Binding-site contacts:
Ligand atom O5 contacts residue ASN109 of chain 1.C at 3.5 Å (h-bond).
Ligand atom C7 contacts residue ASN109 of chain 1.C at 3.4 Å.
Ligand atom O7 contacts residue ASN109 of chain 1.C at 3.7 Å.
Ligand atom O3 contacts residue THR108 of chain 1.C at 4.3 Å.
Ligand atom O7 contacts residue THR108 of chain 1.C at 3.3 Å.
Ligand atom N2 contacts residue THR108 of chain 1.C at 3.2 Å (h-bond).
Ligand atom O4 contacts residue ASN109 of chain 1.C at 3.2 Å (h-bond).
Ligand atom C5 contacts residue ASN106 of chain 1.C at 3.7 Å.
Ligand atom C8 contacts residue ALA154 of chain 1.C at 3.7 Å (hydrophobic).
Ligand atom C8 contacts residue THR108 of chain 1.C at 3.3 Å.
Ligand atom C3 contacts residue ASN106 of chain 1.C at 3.8 Å.
Ligand atom N2 contacts residue ASN106 of chain 1.C at 2.8 Å (h-bond).
Ligand atom C8 contacts residue ASN109 of chain 1.C at 3.4 Å.
Ligand atom C2 contacts residue ASN106 of chain 1.C at 2.5 Å.
Ligand atom C4 contacts residue ASN109 of chain 1.C at 3.9 Å.
Ligand atom O6 contacts residue ILE151 of chain 1.C at 3.5 Å.
Ligand atom C7 contacts residue THR108 of chain 1.C at 3.8 Å.
Ligand atom C1 contacts residue ASN109 of chain 1.C at 3.3 Å.
Ligand atom C2 contacts residue ASN109 of chain 1.C at 4.2 Å.
Ligand atom C6 contacts residue ASN109 of chain 1.C at 4.1 Å.
Ligand atom C3 contacts residue THR108 of chain 1.C at 4.1 Å.
Ligand atom C3 contacts residue ASN109 of chain 1.C at 4.0 Å.
Ligand atom O7 contacts residue ALA154 of chain 1.C at 4.3 Å.
Ligand atom N2 contacts residue ASN109 of chain 1.C at 3.8 Å.
Ligand atom C5 contacts residue ASN109 of chain 1.C at 3.3 Å.
Ligand atom C8 contacts residue SER107 of chain 1.C at 4.0 Å.
Ligand atom O6 contacts residue ASN109 of chain 1.C at 3.6 Å.
Ligand atom O5 contacts residue ASN106 of chain 1.C at 2.4 Å (h-bond).
Ligand atom C1 contacts residue ASN106 of chain 1.C at 1.4 Å.
Ligand atom O7 contacts residue ASN106 of chain 1.C at 3.4 Å (h-bond).
Ligand atom C4 contacts residue ASN106 of chain 1.C at 4.3 Å.
Ligand atom C7 contacts residue ASN106 of chain 1.C at 3.3 Å.
Ligand atom C8 contacts residue ASN106 of chain 1.C at 3.3 Å.
Ligand atom C7 contacts residue ALA154 of chain 1.C at 4.5 Å (hydrophobic).
Ligand atom C2 contacts residue THR108 of chain 1.C at 4.2 Å.

Sequence of chain 1.C:
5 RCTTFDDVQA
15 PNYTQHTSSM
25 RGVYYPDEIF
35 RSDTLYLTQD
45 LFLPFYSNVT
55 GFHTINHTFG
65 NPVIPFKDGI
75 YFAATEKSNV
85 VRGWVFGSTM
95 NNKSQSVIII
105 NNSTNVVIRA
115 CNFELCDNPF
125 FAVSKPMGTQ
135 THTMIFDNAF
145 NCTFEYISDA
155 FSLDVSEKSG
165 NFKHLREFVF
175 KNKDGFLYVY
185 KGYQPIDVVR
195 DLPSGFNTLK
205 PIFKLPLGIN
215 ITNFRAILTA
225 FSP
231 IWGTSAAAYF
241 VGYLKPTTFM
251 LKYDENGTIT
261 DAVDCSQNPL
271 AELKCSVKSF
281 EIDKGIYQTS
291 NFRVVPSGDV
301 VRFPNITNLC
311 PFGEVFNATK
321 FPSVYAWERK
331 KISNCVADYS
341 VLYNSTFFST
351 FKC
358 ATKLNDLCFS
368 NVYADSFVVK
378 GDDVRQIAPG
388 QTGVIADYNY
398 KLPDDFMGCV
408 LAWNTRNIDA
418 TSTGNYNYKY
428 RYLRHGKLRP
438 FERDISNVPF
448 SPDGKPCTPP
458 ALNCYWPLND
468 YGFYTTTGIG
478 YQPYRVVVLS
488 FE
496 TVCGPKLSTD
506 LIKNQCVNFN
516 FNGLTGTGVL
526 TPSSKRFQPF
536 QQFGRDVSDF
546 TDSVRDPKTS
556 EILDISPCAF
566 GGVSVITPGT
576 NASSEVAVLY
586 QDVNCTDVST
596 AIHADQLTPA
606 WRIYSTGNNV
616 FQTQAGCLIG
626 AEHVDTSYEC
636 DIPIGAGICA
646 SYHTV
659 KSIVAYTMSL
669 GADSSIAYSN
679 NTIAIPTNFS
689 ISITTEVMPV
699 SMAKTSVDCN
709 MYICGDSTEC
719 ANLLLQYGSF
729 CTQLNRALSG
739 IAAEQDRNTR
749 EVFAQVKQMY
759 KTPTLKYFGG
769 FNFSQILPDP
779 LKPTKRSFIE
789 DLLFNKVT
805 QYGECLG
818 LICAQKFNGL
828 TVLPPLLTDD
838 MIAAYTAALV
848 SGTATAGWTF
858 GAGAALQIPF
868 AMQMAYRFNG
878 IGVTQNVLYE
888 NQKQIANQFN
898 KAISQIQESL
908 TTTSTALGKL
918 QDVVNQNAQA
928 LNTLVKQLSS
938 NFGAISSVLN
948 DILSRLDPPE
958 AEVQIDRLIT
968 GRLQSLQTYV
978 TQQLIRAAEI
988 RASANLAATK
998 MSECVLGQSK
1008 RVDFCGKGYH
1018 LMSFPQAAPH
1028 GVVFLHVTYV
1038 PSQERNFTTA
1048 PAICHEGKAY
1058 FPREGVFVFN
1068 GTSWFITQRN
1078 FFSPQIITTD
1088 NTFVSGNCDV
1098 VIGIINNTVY

The small molecule below binds the protein below.
Small molecule (SMILES): CC(=O)N[C@H]1[C@H](O[C@H]2[C@H](O)[C@@H](NC(C)=O)CO[C@@H]2CO)O[C@H](CO)[C@@H](O[C@@H]2O[C@H](CO)[C@@H](O)[C@H](O[C@H]3O[C@H](CO)[C@@H](O)[C@H](O)[C@@H]3O)[C@@H]2O)[C@@H]1O